Sequence of chain 1.A:
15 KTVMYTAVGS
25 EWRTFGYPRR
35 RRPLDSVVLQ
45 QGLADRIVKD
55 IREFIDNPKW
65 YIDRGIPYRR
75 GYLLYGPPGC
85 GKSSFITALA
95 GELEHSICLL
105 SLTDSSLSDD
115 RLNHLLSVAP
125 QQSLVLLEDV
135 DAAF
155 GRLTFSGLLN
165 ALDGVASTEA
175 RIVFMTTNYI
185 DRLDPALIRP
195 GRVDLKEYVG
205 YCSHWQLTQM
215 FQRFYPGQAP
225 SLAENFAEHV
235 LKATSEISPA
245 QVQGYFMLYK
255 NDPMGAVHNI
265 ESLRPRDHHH

Sequence of chain 1.D:
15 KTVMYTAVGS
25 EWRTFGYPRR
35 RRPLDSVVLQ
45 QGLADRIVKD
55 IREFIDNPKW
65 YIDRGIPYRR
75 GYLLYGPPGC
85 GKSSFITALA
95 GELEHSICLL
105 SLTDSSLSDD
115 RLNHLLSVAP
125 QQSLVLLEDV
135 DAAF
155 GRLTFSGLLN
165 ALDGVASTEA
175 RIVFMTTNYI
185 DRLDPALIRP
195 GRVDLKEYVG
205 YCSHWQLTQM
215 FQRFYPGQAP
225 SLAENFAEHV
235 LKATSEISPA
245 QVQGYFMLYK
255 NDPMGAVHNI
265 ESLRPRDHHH

Binding-site contacts:
Ligand atom O2A contacts residue GLY85 of chain 1.D at 3.3 Å.
Ligand atom N3B contacts residue MG1 of chain 1.O at 3.3 Å.
Ligand atom O3G contacts residue ASN182 of chain 1.D at 2.9 Å (h-bond).
Ligand atom C2' contacts residue GLN247 of chain 1.D at 3.4 Å.
Ligand atom C1' contacts residue GLN247 of chain 1.D at 3.3 Å.
Ligand atom O3G contacts residue PRO82 of chain 1.D at 3.5 Å.
Ligand atom PG contacts residue MG1 of chain 1.O at 3.2 Å.
Ligand atom O1B contacts residue GLY85 of chain 1.D at 3.1 Å (h-bond).
Ligand atom N7 contacts residue PRO243 of chain 1.D at 3.4 Å.
Ligand atom N7 contacts residue GLY85 of chain 1.D at 3.0 Å (h-bond).
Ligand atom O2A contacts residue SER87 of chain 1.D at 3.3 Å (h-bond).
Ligand atom O1B contacts residue LYS86 of chain 1.D at 3.0 Å (salt-bridge).
Ligand atom O2A contacts residue SER88 of chain 1.D at 2.8 Å (h-bond).
Ligand atom C5' contacts residue ASP167 of chain 1.A at 3.3 Å.
Ligand atom O3' contacts residue GLN247 of chain 1.D at 2.8 Å (h-bond).
Ligand atom O1A contacts residue ASP167 of chain 1.A at 3.5 Å (salt-bridge).
Ligand atom C5 contacts residue PRO243 of chain 1.D at 3.3 Å (hydrophobic).
Ligand atom N1 contacts residue VAL42 of chain 1.D at 3.0 Å (h-bond).
Ligand atom O2' contacts residue GLN247 of chain 1.D at 2.6 Å (h-bond).
Ligand atom N3B contacts residue GLY83 of chain 1.D at 3.0 Å (h-bond).
Ligand atom C6 contacts residue PRO243 of chain 1.D at 3.4 Å (hydrophobic).
Ligand atom O1G contacts residue ARG196 of chain 1.A at 3.1 Å (salt-bridge).
Ligand atom C8 contacts residue GLY83 of chain 1.D at 3.4 Å.
Ligand atom O2G contacts residue ARG193 of chain 1.A at 2.9 Å (salt-bridge).
Ligand atom O4' contacts residue ALA244 of chain 1.D at 3.4 Å.
Ligand atom O3G contacts residue LYS86 of chain 1.D at 2.8 Å (salt-bridge).
Ligand atom N6 contacts residue VAL42 of chain 1.D at 2.9 Å (h-bond).
Ligand atom N7 contacts residue CYS84 of chain 1.D at 3.1 Å.
Ligand atom O2G contacts residue ARG196 of chain 1.A at 2.8 Å (salt-bridge).
Ligand atom O2A contacts residue LYS86 of chain 1.D at 3.5 Å (salt-bridge).
Ligand atom N6 contacts residue CYS84 of chain 1.D at 3.0 Å (h-bond).
Ligand atom C2' contacts residue SER88 of chain 1.D at 3.4 Å.
Ligand atom O2B contacts residue MG1 of chain 1.O at 2.0 Å.
Ligand atom PB contacts residue MG1 of chain 1.O at 3.2 Å.
Ligand atom O1B contacts residue CYS84 of chain 1.D at 3.3 Å (h-bond).
Ligand atom N3B contacts residue ARG193 of chain 1.A at 3.3 Å (salt-bridge).
Ligand atom O2G contacts residue PRO82 of chain 1.D at 3.4 Å.
Ligand atom O1G contacts residue MG1 of chain 1.O at 2.1 Å.
Ligand atom O2' contacts residue ARG36 of chain 1.D at 2.9 Å (salt-bridge).
Ligand atom O2B contacts residue SER87 of chain 1.D at 2.9 Å (h-bond).

This protein binds this small molecule.
Small molecule (SMILES): Nc1ncnc2c1ncn2[C@@H]1O[C@H](CO[P](=O)(O)O[P](=O)(O)NP(=O)(O)O)[C@@H](O)[C@H]1O